The protein below binds the small molecule below.
Small molecule (SMILES): N[C@@H](Cc1ccccc1)C(=O)NCC=O

Binding-site contacts:
Ligand atom CB contacts residue GLY495 of chain 2.PA at 3.9 Å.
Ligand atom CE2 contacts residue PRO438 of chain 2.PA at 3.7 Å (hydrophobic).
Ligand atom CZ contacts residue PHE496 of chain 2.PA at 3.9 Å (hydrophobic).
Ligand atom CG contacts residue GLY495 of chain 2.PA at 4.4 Å.
Ligand atom CD2 contacts residue ARG442 of chain 2.PA at 3.5 Å.
Ligand atom CA contacts residue ARG442 of chain 2.PA at 3.6 Å.
Ligand atom CB contacts residue PHE496 of chain 2.PA at 3.9 Å (hydrophobic).
Ligand atom CE1 contacts residue ILE434 of chain 2.PA at 3.9 Å (hydrophobic).
Ligand atom O contacts residue PRO438 of chain 2.PA at 4.0 Å.
Ligand atom CD1 contacts residue PHE496 of chain 2.PA at 3.7 Å (hydrophobic).
Ligand atom O contacts residue ASN492 of chain 2.PA at 4.2 Å.
Ligand atom CD1 contacts residue PRO438 of chain 2.PA at 4.4 Å (hydrophobic).
Ligand atom CA contacts residue ASN492 of chain 2.PA at 3.3 Å.
Ligand atom C contacts residue ARG442 of chain 2.PA at 4.4 Å.
Ligand atom CD1 contacts residue ILE434 of chain 2.PA at 4.1 Å (hydrophobic).
Ligand atom CD1 contacts residue ASN492 of chain 2.PA at 3.9 Å.
Ligand atom CG contacts residue ASN492 of chain 2.PA at 4.3 Å.
Ligand atom CG contacts residue PHE496 of chain 2.PA at 4.0 Å (hydrophobic).
Ligand atom O contacts residue ARG442 of chain 2.PA at 4.3 Å.
Ligand atom CB contacts residue ASN492 of chain 2.PA at 3.8 Å.
Ligand atom C contacts residue ASN492 of chain 2.PA at 4.0 Å.
Ligand atom N contacts residue ASN492 of chain 2.PA at 3.3 Å (h-bond).
Ligand atom CE2 contacts residue ARG442 of chain 2.PA at 3.6 Å.
Ligand atom N contacts residue SER491 of chain 2.PA at 4.1 Å.
Ligand atom CE1 contacts residue PRO438 of chain 2.PA at 3.8 Å (hydrophobic).
Ligand atom CE1 contacts residue PHE496 of chain 2.PA at 3.6 Å (hydrophobic).
Ligand atom CZ contacts residue PRO438 of chain 2.PA at 3.4 Å (hydrophobic).
Ligand atom N contacts residue ARG442 of chain 2.PA at 4.2 Å.
Ligand atom CD2 contacts residue PRO438 of chain 2.PA at 4.4 Å (hydrophobic).

Sequence of chain 2.PA:
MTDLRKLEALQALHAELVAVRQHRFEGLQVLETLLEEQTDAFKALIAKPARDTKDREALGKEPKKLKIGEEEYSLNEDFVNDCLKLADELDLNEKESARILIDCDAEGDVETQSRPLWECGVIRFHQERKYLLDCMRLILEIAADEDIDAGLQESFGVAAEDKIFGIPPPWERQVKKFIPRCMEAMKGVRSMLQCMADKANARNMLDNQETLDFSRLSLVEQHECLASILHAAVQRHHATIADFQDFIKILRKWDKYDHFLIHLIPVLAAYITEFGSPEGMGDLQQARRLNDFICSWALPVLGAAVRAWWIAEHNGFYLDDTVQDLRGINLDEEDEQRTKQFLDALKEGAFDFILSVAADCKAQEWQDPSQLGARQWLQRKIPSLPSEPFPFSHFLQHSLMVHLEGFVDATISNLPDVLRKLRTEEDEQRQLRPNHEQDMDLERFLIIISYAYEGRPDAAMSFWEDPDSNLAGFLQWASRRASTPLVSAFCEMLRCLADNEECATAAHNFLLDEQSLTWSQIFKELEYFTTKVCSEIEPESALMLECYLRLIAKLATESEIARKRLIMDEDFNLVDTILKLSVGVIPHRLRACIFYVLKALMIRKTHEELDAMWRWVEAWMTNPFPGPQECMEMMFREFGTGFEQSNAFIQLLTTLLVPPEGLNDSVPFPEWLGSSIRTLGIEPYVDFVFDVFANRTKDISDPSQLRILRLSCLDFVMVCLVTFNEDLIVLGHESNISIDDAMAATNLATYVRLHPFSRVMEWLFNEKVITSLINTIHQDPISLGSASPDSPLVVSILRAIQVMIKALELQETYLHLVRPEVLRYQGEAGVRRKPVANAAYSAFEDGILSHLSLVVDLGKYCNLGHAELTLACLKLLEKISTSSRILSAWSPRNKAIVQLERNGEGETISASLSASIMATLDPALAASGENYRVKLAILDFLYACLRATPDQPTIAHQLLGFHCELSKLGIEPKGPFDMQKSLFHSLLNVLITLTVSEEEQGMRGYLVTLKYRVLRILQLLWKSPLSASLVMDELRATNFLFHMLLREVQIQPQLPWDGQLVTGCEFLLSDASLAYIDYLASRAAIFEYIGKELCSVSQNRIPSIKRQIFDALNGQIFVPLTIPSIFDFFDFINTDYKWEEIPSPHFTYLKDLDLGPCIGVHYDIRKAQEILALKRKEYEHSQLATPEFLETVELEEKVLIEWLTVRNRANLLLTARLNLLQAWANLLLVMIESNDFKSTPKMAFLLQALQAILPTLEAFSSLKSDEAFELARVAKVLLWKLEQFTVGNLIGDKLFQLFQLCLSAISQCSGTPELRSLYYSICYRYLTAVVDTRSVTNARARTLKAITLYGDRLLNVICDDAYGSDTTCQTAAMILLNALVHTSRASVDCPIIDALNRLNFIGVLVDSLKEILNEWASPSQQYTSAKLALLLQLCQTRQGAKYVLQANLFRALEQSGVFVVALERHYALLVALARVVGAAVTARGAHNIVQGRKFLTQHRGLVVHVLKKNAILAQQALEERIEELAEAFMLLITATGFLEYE